The protein below binds the small molecule below.
Small molecule (SMILES): CS(=O)(=O)NCCc1ccc(F)cc1

Binding-site contacts:
Ligand atom C8 contacts residue ARG118 of chain 1.A at 4.0 Å.
Ligand atom S contacts residue GLU120 of chain 1.A at 4.0 Å.
Ligand atom O contacts residue GLU120 of chain 1.A at 4.5 Å.
Ligand atom C8 contacts residue SER119 of chain 1.A at 3.5 Å.
Ligand atom N contacts residue SER119 of chain 1.A at 4.1 Å.
Ligand atom C7 contacts residue GLY122 of chain 1.A at 4.3 Å.
Ligand atom C7 contacts residue ARG118 of chain 1.A at 3.6 Å.
Ligand atom O contacts residue ARG118 of chain 1.A at 3.8 Å.
Ligand atom C7 contacts residue SER119 of chain 1.A at 3.6 Å.
Ligand atom N contacts residue GLU120 of chain 1.A at 3.9 Å.
Ligand atom C6 contacts residue ARG118 of chain 1.A at 4.2 Å.
Ligand atom N contacts residue ARG118 of chain 1.A at 3.6 Å.
Ligand atom F contacts residue ARG118 of chain 1.A at 3.6 Å.
Ligand atom C1 contacts residue GLU120 of chain 1.A at 3.1 Å.
Ligand atom S contacts residue ARG118 of chain 1.A at 4.4 Å.
Ligand atom O contacts residue SER119 of chain 1.A at 4.4 Å.
Ligand atom C2 contacts residue GLU120 of chain 1.A at 4.4 Å.
Ligand atom O1 contacts residue GLU120 of chain 1.A at 3.0 Å.

Sequence of chain 1.A:
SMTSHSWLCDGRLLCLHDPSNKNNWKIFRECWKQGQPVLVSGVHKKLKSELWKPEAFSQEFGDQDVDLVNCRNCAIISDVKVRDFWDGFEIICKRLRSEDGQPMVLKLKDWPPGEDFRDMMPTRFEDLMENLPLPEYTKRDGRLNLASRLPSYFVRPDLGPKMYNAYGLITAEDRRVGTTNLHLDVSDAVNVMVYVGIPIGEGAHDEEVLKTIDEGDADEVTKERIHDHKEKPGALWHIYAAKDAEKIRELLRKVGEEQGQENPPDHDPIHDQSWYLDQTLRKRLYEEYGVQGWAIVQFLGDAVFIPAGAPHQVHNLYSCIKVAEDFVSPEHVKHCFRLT